Binding-site contacts:
Ligand atom O3 contacts residue ARG228 of chain 1.C at 2.8 Å (salt-bridge).
Ligand atom C1 contacts residue TYR12 of chain 1.C at 3.2 Å (hydrophobic).
Ligand atom O3 contacts residue THR15 of chain 1.C at 3.1 Å (h-bond).
Ligand atom O2 contacts residue TYR12 of chain 1.C at 3.7 Å.
Ligand atom O6 contacts residue LEU99 of chain 1.C at 3.0 Å (h-bond).
Ligand atom O6 contacts residue GLY98 of chain 1.C at 3.4 Å.
Ligand atom O2 contacts residue GLY227 of chain 1.C at 3.5 Å.
Ligand atom C2 contacts residue TYR12 of chain 1.C at 3.1 Å (hydrophobic).
Ligand atom C6 contacts residue LEU99 of chain 1.C at 3.8 Å (hydrophobic).
Ligand atom O6 contacts residue ASP208 of chain 1.C at 2.9 Å (salt-bridge).
Ligand atom O4 contacts residue ASP16 of chain 1.C at 3.0 Å (salt-bridge).
Ligand atom O6 contacts residue ALA207 of chain 1.C at 3.4 Å.
Ligand atom O4 contacts residue THR15 of chain 1.C at 3.4 Å (h-bond).
Ligand atom O5 contacts residue LEU99 of chain 1.C at 2.9 Å (h-bond).
Ligand atom O5 contacts residue GLY98 of chain 1.C at 3.9 Å.
Ligand atom C6 contacts residue ALA207 of chain 1.C at 4.0 Å (hydrophobic).
Ligand atom C5 contacts residue LEU99 of chain 1.C at 4.0 Å (hydrophobic).
Ligand atom C6 contacts residue TYR12 of chain 1.C at 3.6 Å (hydrophobic).
Ligand atom O3 contacts residue PRO13 of chain 1.C at 2.7 Å (h-bond).
Ligand atom C4 contacts residue ASP208 of chain 1.C at 3.3 Å.
Ligand atom O4 contacts residue TYR12 of chain 1.C at 2.8 Å (h-bond).
Ligand atom O6 contacts residue TYR100 of chain 1.C at 3.0 Å (h-bond).
Ligand atom C6 contacts residue TYR100 of chain 1.C at 3.3 Å (hydrophobic).
Ligand atom O3 contacts residue GLY227 of chain 1.C at 3.5 Å.
Ligand atom O3 contacts residue ASN14 of chain 1.C at 3.7 Å.
Ligand atom O4 contacts residue ASN14 of chain 1.C at 2.9 Å (h-bond).
Ligand atom C6 contacts residue ASP208 of chain 1.C at 3.8 Å.
Ligand atom C2 contacts residue PRO13 of chain 1.C at 3.9 Å (hydrophobic).
Ligand atom O4 contacts residue TYR12 of chain 1.C at 3.5 Å.
Ligand atom C3 contacts residue ARG228 of chain 1.C at 3.9 Å.
Ligand atom O4 contacts residue TYR100 of chain 1.C at 3.7 Å.
Ligand atom C4 contacts residue TYR12 of chain 1.C at 3.8 Å (hydrophobic).
Ligand atom O2 contacts residue GLY98 of chain 1.C at 3.4 Å.
Ligand atom C3 contacts residue PRO13 of chain 1.C at 3.4 Å (hydrophobic).
Ligand atom C1 contacts residue LEU99 of chain 1.C at 3.8 Å (hydrophobic).
Ligand atom C3 contacts residue THR15 of chain 1.C at 3.9 Å.
Ligand atom O4 contacts residue ASP208 of chain 1.C at 2.5 Å (salt-bridge).
Ligand atom O2 contacts residue ASP16 of chain 1.C at 3.0 Å (salt-bridge).
Ligand atom O3 contacts residue TYR12 of chain 1.C at 3.4 Å (h-bond).
Ligand atom O4 contacts residue ARG228 of chain 1.C at 3.7 Å.

Sequence of chain 1.C:
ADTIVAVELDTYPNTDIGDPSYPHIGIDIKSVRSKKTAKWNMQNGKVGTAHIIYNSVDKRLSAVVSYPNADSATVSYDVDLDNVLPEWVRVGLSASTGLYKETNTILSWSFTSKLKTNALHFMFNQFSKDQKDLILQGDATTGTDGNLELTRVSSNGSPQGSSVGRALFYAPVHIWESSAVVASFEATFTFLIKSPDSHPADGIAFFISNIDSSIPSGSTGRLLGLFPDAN

The protein below binds the small molecule below.
Small molecule (SMILES): CO[C@H]1O[C@H](CO[C@H]2O[C@H](CO)[C@@H](O)[C@H](O)[C@@H]2O)[C@@H](O)[C@H](O[C@H]2O[C@H](CO)[C@@H](O)[C@H](O)[C@@H]2O)[C@@H]1O